This small molecule binds to this protein.
Small molecule (SMILES): O=c1ccn([C@H]2C[C@H](O)[C@@H](CO[P](=O)(O)O[P](=O)(O)OP(=O)(O)O)O2)c(=O)[nH]1

Binding-site contacts:
Ligand atom O1A contacts residue LYS55 of chain 1.A at 3.2 Å (salt-bridge).
Ligand atom O1A contacts residue TRP48 of chain 1.A at 3.8 Å.
Ligand atom PA contacts residue LYS51 of chain 1.A at 3.5 Å.
Ligand atom O4 contacts residue TRP48 of chain 1.A at 4.3 Å.
Ligand atom PA contacts residue TRP48 of chain 1.A at 4.1 Å.
Ligand atom PB contacts residue LYS55 of chain 1.A at 3.8 Å.
Ligand atom C5 contacts residue TRP48 of chain 1.A at 4.3 Å (hydrophobic).
Ligand atom O3B contacts residue LYS51 of chain 1.A at 4.5 Å.
Ligand atom O3A contacts residue LYS55 of chain 1.A at 3.7 Å.
Ligand atom PG contacts residue LYS55 of chain 1.A at 4.0 Å.
Ligand atom O2 contacts residue TRP48 of chain 1.A at 3.5 Å.
Ligand atom C6 contacts residue TRP48 of chain 1.A at 3.7 Å (hydrophobic).
Ligand atom O2B contacts residue LYS55 of chain 1.A at 3.8 Å.
Ligand atom O2B contacts residue LYS51 of chain 1.A at 3.8 Å.
Ligand atom O1A contacts residue LYS51 of chain 1.A at 3.5 Å.
Ligand atom O1A contacts residue GLN52 of chain 1.A at 4.0 Å.
Ligand atom O3A contacts residue LYS51 of chain 1.A at 3.0 Å.
Ligand atom PA contacts residue LYS55 of chain 1.A at 4.1 Å.
Ligand atom C2 contacts residue TRP48 of chain 1.A at 3.4 Å (hydrophobic).
Ligand atom O4' contacts residue TRP48 of chain 1.A at 2.8 Å (h-bond).
Ligand atom C2' contacts residue PHE40 of chain 1.A at 3.8 Å (hydrophobic).
Ligand atom O1G contacts residue LYS55 of chain 1.A at 3.6 Å (salt-bridge).
Ligand atom C4 contacts residue TRP48 of chain 1.A at 3.9 Å (hydrophobic).
Ligand atom O3B contacts residue LYS55 of chain 1.A at 3.0 Å (salt-bridge).
Ligand atom O2A contacts residue LYS51 of chain 1.A at 3.1 Å (salt-bridge).
Ligand atom C4' contacts residue TRP48 of chain 1.A at 4.0 Å (hydrophobic).
Ligand atom PB contacts residue LYS51 of chain 1.A at 4.0 Å.
Ligand atom C1' contacts residue TRP48 of chain 1.A at 3.2 Å (hydrophobic).
Ligand atom O2A contacts residue TRP48 of chain 1.A at 3.4 Å.
Ligand atom N1 contacts residue TRP48 of chain 1.A at 3.2 Å (h-bond).
Ligand atom N3 contacts residue TRP48 of chain 1.A at 3.5 Å.

Sequence of chain 1.A:
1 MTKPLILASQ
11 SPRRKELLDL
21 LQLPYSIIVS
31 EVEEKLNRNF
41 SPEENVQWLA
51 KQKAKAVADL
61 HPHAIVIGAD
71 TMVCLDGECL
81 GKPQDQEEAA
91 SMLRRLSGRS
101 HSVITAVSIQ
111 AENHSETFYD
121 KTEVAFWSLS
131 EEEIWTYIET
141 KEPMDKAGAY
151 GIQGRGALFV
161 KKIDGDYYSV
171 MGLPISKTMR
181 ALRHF